Binding-site contacts:
Ligand atom C10 contacts residue ILE25 of chain 1.B at 4.0 Å (hydrophobic).
Ligand atom C3 contacts residue LYS40 of chain 1.B at 3.9 Å.
Ligand atom C18 contacts residue MET84 of chain 1.B at 3.4 Å (hydrophobic).
Ligand atom N2 contacts residue ILE25 of chain 1.B at 3.4 Å.
Ligand atom C contacts residue MET82 of chain 1.B at 3.9 Å (hydrophobic).
Ligand atom N3 contacts residue GLU85 of chain 1.B at 2.8 Å (salt-bridge).
Ligand atom C1 contacts residue MET84 of chain 1.B at 3.8 Å (hydrophobic).
Ligand atom C6 contacts residue ILE25 of chain 1.B at 3.6 Å (hydrophobic).
Ligand atom C17 contacts residue ALA38 of chain 1.B at 3.7 Å (hydrophobic).
Ligand atom N contacts residue ILE150 of chain 1.B at 3.8 Å.
Ligand atom N3 contacts residue LEU87 of chain 1.B at 3.5 Å.
Ligand atom N4 contacts residue LEU86 of chain 1.B at 3.8 Å.
Ligand atom C18 contacts residue GLU85 of chain 1.B at 3.7 Å.
Ligand atom C12 contacts residue ASP93 of chain 1.B at 4.0 Å.
Ligand atom F contacts residue MET82 of chain 1.B at 3.2 Å.
Ligand atom C20 contacts residue ALA38 of chain 1.B at 3.9 Å (hydrophobic).
Ligand atom C2 contacts residue ALA38 of chain 1.B at 3.8 Å (hydrophobic).
Ligand atom C contacts residue MET84 of chain 1.B at 3.5 Å (hydrophobic).
Ligand atom C14 contacts residue ILE150 of chain 1.B at 3.7 Å (hydrophobic).
Ligand atom C20 contacts residue LEU87 of chain 1.B at 3.7 Å (hydrophobic).
Ligand atom N4 contacts residue ALA38 of chain 1.B at 3.6 Å.
Ligand atom C18 contacts residue PRO68 of chain 1.B at 3.8 Å (hydrophobic).
Ligand atom C17 contacts residue LEU87 of chain 1.B at 3.6 Å (hydrophobic).
Ligand atom N4 contacts residue LEU87 of chain 1.B at 2.9 Å (h-bond).
Ligand atom C11 contacts residue GLY18 of chain 1.B at 3.9 Å.
Ligand atom C2 contacts residue ILE25 of chain 1.B at 3.8 Å (hydrophobic).
Ligand atom C17 contacts residue GLU85 of chain 1.B at 3.8 Å.
Ligand atom N3 contacts residue MET84 of chain 1.B at 3.8 Å.
Ligand atom C21 contacts residue LEU137 of chain 1.B at 4.0 Å (hydrophobic).
Ligand atom C contacts residue LYS40 of chain 1.B at 3.7 Å.
Ligand atom F contacts residue LYS40 of chain 1.B at 3.9 Å.
Ligand atom C8 contacts residue LEU137 of chain 1.B at 3.6 Å (hydrophobic).
Ligand atom F contacts residue MET84 of chain 1.B at 3.1 Å.
Ligand atom C1 contacts residue ALA38 of chain 1.B at 3.8 Å (hydrophobic).
Ligand atom C18 contacts residue LEU87 of chain 1.B at 4.0 Å (hydrophobic).
Ligand atom C5 contacts residue ILE25 of chain 1.B at 3.5 Å (hydrophobic).
Ligand atom C15 contacts residue LEU137 of chain 1.B at 3.9 Å (hydrophobic).
Ligand atom C8 contacts residue ILE150 of chain 1.B at 4.0 Å (hydrophobic).
Ligand atom C3 contacts residue MET82 of chain 1.B at 3.5 Å (hydrophobic).
Ligand atom C4 contacts residue ILE25 of chain 1.B at 4.0 Å (hydrophobic).

Sequence of chain 1.B:
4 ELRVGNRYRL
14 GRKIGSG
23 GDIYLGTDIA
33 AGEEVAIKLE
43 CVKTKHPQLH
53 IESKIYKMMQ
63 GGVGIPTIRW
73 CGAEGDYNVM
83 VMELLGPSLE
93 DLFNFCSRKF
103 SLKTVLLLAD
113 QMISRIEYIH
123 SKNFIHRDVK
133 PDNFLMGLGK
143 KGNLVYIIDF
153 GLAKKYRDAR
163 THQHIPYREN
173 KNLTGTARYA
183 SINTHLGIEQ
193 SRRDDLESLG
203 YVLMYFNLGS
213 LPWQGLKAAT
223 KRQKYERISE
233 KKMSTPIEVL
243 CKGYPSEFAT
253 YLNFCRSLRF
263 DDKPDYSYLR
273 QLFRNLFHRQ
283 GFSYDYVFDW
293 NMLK

A small-molecule ligand and the protein it binds are described below.
Small molecule (SMILES): Fc1ccc(-c2ncn(Cc3ccncc3)c2-c2ccnc3[nH]ccc23)cc1